Sequence of chain 1.A:
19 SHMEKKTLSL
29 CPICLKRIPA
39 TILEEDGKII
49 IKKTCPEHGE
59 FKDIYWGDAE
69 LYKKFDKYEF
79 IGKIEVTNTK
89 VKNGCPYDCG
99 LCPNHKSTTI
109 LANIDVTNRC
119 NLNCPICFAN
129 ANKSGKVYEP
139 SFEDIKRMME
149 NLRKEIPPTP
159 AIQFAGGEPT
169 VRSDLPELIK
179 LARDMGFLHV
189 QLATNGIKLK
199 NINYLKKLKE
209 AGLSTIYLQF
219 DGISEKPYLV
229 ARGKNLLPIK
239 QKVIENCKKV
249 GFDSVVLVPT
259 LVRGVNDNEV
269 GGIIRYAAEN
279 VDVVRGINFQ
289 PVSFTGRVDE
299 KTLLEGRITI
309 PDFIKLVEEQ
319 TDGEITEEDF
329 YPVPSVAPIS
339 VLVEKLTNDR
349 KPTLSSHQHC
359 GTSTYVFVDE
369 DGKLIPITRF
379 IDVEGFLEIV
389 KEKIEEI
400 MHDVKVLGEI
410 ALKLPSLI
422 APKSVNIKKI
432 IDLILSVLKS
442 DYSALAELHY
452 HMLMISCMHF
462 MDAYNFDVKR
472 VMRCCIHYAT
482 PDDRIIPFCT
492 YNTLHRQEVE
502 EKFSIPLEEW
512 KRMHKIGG

This small molecule binds to this protein.
Small molecule (SMILES): CSCC[C@H](N)C(=O)O

Binding-site contacts:
Ligand atom O contacts residue 5AD1 of chain 1.F at 3.5 Å.
Ligand atom CA contacts residue ASN193 of chain 1.A at 3.9 Å.
Ligand atom SD contacts residue 5AD1 of chain 1.F at 3.6 Å.
Ligand atom CE contacts residue GLY164 of chain 1.A at 3.6 Å.
Ligand atom CE contacts residue SF41 of chain 1.C at 3.6 Å.
Ligand atom N contacts residue SF41 of chain 1.C at 2.7 Å.
Ligand atom C contacts residue SF41 of chain 1.C at 3.4 Å.
Ligand atom C contacts residue THR192 of chain 1.A at 3.6 Å.
Ligand atom CA contacts residue SF41 of chain 1.C at 3.5 Å.
Ligand atom CB contacts residue ALA191 of chain 1.A at 3.6 Å (hydrophobic).
Ligand atom CE contacts residue CYS125 of chain 1.A at 4.0 Å (hydrophobic).
Ligand atom O contacts residue ASN193 of chain 1.A at 4.2 Å.
Ligand atom OXT contacts residue ALA191 of chain 1.A at 4.0 Å.
Ligand atom OXT contacts residue 5AD1 of chain 1.F at 3.3 Å.
Ligand atom N contacts residue GLY165 of chain 1.A at 2.8 Å (h-bond).
Ligand atom OXT contacts residue GLN217 of chain 1.A at 3.5 Å.
Ligand atom O contacts residue GLN217 of chain 1.A at 2.9 Å (h-bond).
Ligand atom C contacts residue 5AD1 of chain 1.F at 3.7 Å.
Ligand atom CA contacts residue GLU166 of chain 1.A at 3.6 Å.
Ligand atom CB contacts residue 5AD1 of chain 1.F at 4.1 Å.
Ligand atom OXT contacts residue THR192 of chain 1.A at 3.1 Å (h-bond).
Ligand atom CG contacts residue 5AD1 of chain 1.F at 4.2 Å.
Ligand atom CA contacts residue THR192 of chain 1.A at 3.7 Å.
Ligand atom C contacts residue ASN193 of chain 1.A at 3.7 Å.
Ligand atom SD contacts residue PHE126 of chain 1.A at 4.0 Å.
Ligand atom N contacts residue ASN193 of chain 1.A at 4.2 Å.
Ligand atom CB contacts residue SF41 of chain 1.C at 4.1 Å.
Ligand atom CE contacts residue ALA127 of chain 1.A at 3.8 Å (hydrophobic).
Ligand atom CA contacts residue ALA191 of chain 1.A at 3.7 Å (hydrophobic).
Ligand atom O contacts residue SF41 of chain 1.C at 2.6 Å.
Ligand atom CG contacts residue SF41 of chain 1.C at 3.5 Å.
Ligand atom CB contacts residue GLY165 of chain 1.A at 3.4 Å.
Ligand atom CG contacts residue GLY164 of chain 1.A at 3.6 Å.
Ligand atom CA contacts residue GLY165 of chain 1.A at 3.6 Å.
Ligand atom N contacts residue GLU166 of chain 1.A at 3.2 Å (salt-bridge).
Ligand atom CE contacts residue PHE126 of chain 1.A at 3.6 Å (hydrophobic).
Ligand atom C contacts residue GLN217 of chain 1.A at 4.0 Å.
Ligand atom SD contacts residue SF41 of chain 1.C at 3.0 Å.
Ligand atom OXT contacts residue ASN193 of chain 1.A at 3.6 Å.
Ligand atom CG contacts residue GLY165 of chain 1.A at 3.2 Å.